Binding-site contacts:
Ligand atom N9 contacts residue ALA131 of chain 1.B at 3.8 Å.
Ligand atom C5 contacts residue PHE214 of chain 1.B at 4.0 Å (hydrophobic).
Ligand atom C6 contacts residue ASN257 of chain 1.B at 3.9 Å.
Ligand atom C8 contacts residue GLY132 of chain 1.B at 3.7 Å.
Ligand atom C8 contacts residue THR256 of chain 1.B at 3.5 Å.
Ligand atom N7 contacts residue ASN257 of chain 1.B at 2.8 Å (h-bond).
Ligand atom O6 contacts residue PHE214 of chain 1.B at 3.8 Å.
Ligand atom N7 contacts residue ALA131 of chain 1.B at 3.4 Å.
Ligand atom N7 contacts residue VAL285 of chain 1.B at 4.1 Å.
Ligand atom N9 contacts residue ALA130 of chain 1.B at 3.5 Å (h-bond).
Ligand atom C8 contacts residue ASN257 of chain 1.B at 3.8 Å.
Ligand atom C5 contacts residue GLY132 of chain 1.B at 3.3 Å.
Ligand atom N3 contacts residue VAL231 of chain 1.B at 3.6 Å.
Ligand atom C6 contacts residue PHE214 of chain 1.B at 3.6 Å (hydrophobic).
Ligand atom C6 contacts residue GLY132 of chain 1.B at 3.7 Å.
Ligand atom C5 contacts residue ALA131 of chain 1.B at 4.0 Å (hydrophobic).
Ligand atom O6 contacts residue CYS259 of chain 1.B at 3.8 Å.
Ligand atom C6 contacts residue GLU215 of chain 1.B at 3.5 Å.
Ligand atom O6 contacts residue GLY132 of chain 1.B at 3.6 Å.
Ligand atom N1 contacts residue VAL231 of chain 1.B at 4.0 Å.
Ligand atom C4 contacts residue GLY132 of chain 1.B at 3.9 Å.
Ligand atom N7 contacts residue GLY132 of chain 1.B at 3.2 Å (h-bond).
Ligand atom C5 contacts residue ASN257 of chain 1.B at 3.8 Å.
Ligand atom C8 contacts residue ALA130 of chain 1.B at 3.6 Å (hydrophobic).
Ligand atom C8 contacts residue VAL285 of chain 1.B at 4.1 Å (hydrophobic).
Ligand atom N1 contacts residue PHE214 of chain 1.B at 3.8 Å.
Ligand atom N7 contacts residue THR256 of chain 1.B at 3.6 Å (h-bond).
Ligand atom C2 contacts residue VAL231 of chain 1.B at 3.9 Å (hydrophobic).
Ligand atom N9 contacts residue ACT1 of chain 1.J at 3.8 Å.
Ligand atom O6 contacts residue ASN257 of chain 1.B at 2.9 Å (h-bond).
Ligand atom C2 contacts residue GLU215 of chain 1.B at 3.2 Å.
Ligand atom N1 contacts residue GLU215 of chain 1.B at 2.7 Å (salt-bridge).
Ligand atom C4 contacts residue VAL231 of chain 1.B at 3.7 Å (hydrophobic).
Ligand atom N3 contacts residue GLY232 of chain 1.B at 3.5 Å.
Ligand atom C8 contacts residue ALA131 of chain 1.B at 3.5 Å (hydrophobic).
Ligand atom C2 contacts residue MSE233 of chain 1.B at 3.5 Å.
Ligand atom N9 contacts residue GLY132 of chain 1.B at 4.1 Å.
Ligand atom O6 contacts residue GLU215 of chain 1.B at 3.5 Å (salt-bridge).
Ligand atom N3 contacts residue MSE233 of chain 1.B at 3.7 Å.
Ligand atom C5 contacts residue VAL231 of chain 1.B at 4.0 Å (hydrophobic).

The small molecule below binds the protein below.
Small molecule (SMILES): O=c1[nH]cnc2nc[nH]c12

Sequence of chain 1.B:
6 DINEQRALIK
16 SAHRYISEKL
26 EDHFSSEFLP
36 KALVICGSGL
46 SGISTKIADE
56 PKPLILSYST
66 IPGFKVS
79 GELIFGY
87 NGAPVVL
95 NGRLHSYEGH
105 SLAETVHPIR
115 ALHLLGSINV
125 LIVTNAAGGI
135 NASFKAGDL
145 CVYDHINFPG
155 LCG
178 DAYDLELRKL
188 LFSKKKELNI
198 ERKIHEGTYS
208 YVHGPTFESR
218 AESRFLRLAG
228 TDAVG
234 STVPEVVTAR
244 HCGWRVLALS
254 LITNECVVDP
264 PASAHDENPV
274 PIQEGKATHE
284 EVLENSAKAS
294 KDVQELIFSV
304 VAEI